Sequence of chain 1.D:
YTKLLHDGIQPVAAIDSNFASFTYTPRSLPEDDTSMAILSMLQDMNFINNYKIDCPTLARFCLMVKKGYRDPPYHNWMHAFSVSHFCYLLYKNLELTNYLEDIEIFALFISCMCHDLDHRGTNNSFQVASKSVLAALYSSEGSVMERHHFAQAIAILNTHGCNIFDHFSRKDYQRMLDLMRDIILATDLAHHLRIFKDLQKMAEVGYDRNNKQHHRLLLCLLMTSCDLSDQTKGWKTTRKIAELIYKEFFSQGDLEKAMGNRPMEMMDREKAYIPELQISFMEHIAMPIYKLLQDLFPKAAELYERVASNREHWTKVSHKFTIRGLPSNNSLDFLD

A small-molecule ligand and the protein it binds are described below.
Small molecule (SMILES): Cc1cc([C@@H]2CN(C(=O)c3ccc(F)c(Br)c3)CC(F)(F)C2)n2ncnc2n1

Binding-site contacts:
Ligand atom BR24 contacts residue TYR252 of chain 1.D at 3.2 Å.
Ligand atom C10 contacts residue LEU234 of chain 1.D at 3.8 Å (hydrophobic).
Ligand atom F26 contacts residue HIS81 of chain 1.D at 3.2 Å.
Ligand atom N3 contacts residue PHE287 of chain 1.D at 3.9 Å.
Ligand atom C14 contacts residue LEU195 of chain 1.D at 3.8 Å (hydrophobic).
Ligand atom C21 contacts residue PHE287 of chain 1.D at 3.6 Å (hydrophobic).
Ligand atom C6 contacts residue ILE251 of chain 1.D at 3.4 Å (hydrophobic).
Ligand atom C20 contacts residue PHE255 of chain 1.D at 3.8 Å (hydrophobic).
Ligand atom N5 contacts residue ILE251 of chain 1.D at 3.2 Å.
Ligand atom N5 contacts residue PHE287 of chain 1.D at 3.8 Å.
Ligand atom N3 contacts residue GLN237 of chain 1.D at 3.2 Å (h-bond).
Ligand atom N7 contacts residue PHE287 of chain 1.D at 3.7 Å.
Ligand atom C4 contacts residue GLN237 of chain 1.D at 3.8 Å.
Ligand atom F28 contacts residue PHE287 of chain 1.D at 3.6 Å.
Ligand atom C10 contacts residue TYR80 of chain 1.D at 3.4 Å (hydrophobic).
Ligand atom C27 contacts residue PHE287 of chain 1.D at 3.4 Å (hydrophobic).
Ligand atom N9 contacts residue ILE251 of chain 1.D at 3.8 Å.
Ligand atom C27 contacts residue MET272 of chain 1.D at 3.6 Å (hydrophobic).
Ligand atom C1 contacts residue LEU234 of chain 1.D at 3.8 Å (hydrophobic).
Ligand atom C17 contacts residue LEU195 of chain 1.D at 3.8 Å (hydrophobic).
Ligand atom N7 contacts residue GLN284 of chain 1.D at 3.1 Å (h-bond).
Ligand atom C4 contacts residue PHE287 of chain 1.D at 3.6 Å (hydrophobic).
Ligand atom N3 contacts residue ILE251 of chain 1.D at 3.6 Å.
Ligand atom C22 contacts residue ILE291 of chain 1.D at 3.9 Å (hydrophobic).
Ligand atom C16 contacts residue PHE287 of chain 1.D at 3.6 Å (hydrophobic).
Ligand atom F25 contacts residue PHE255 of chain 1.D at 3.1 Å.
Ligand atom O19 contacts residue MET272 of chain 1.D at 3.6 Å.
Ligand atom N7 contacts residue GLN237 of chain 1.D at 3.7 Å.
Ligand atom C1 contacts residue ILE251 of chain 1.D at 3.6 Å (hydrophobic).
Ligand atom C4 contacts residue ILE251 of chain 1.D at 3.3 Å (hydrophobic).
Ligand atom C21 contacts residue MET272 of chain 1.D at 3.3 Å (hydrophobic).
Ligand atom C18 contacts residue MET272 of chain 1.D at 3.7 Å (hydrophobic).
Ligand atom C8 contacts residue PHE287 of chain 1.D at 3.9 Å (hydrophobic).
Ligand atom C22 contacts residue PHE287 of chain 1.D at 3.7 Å (hydrophobic).
Ligand atom C8 contacts residue GLN284 of chain 1.D at 3.1 Å.
Ligand atom BR24 contacts residue GLN284 of chain 1.D at 3.8 Å.
Ligand atom C20 contacts residue MET272 of chain 1.D at 3.5 Å (hydrophobic).
Ligand atom N15 contacts residue LEU195 of chain 1.D at 3.5 Å.
Ligand atom C2 contacts residue ILE251 of chain 1.D at 3.6 Å (hydrophobic).
Ligand atom BR24 contacts residue MET272 of chain 1.D at 3.9 Å.